Binding-site contacts:
Ligand atom C4 contacts residue ASN32 of chain 1.E at 4.2 Å.
Ligand atom C7 contacts residue ASN32 of chain 1.E at 3.5 Å.
Ligand atom O5 contacts residue ASN32 of chain 1.E at 2.4 Å (h-bond).
Ligand atom C6 contacts residue THR34 of chain 1.E at 4.1 Å.
Ligand atom C5 contacts residue THR313 of chain 1.E at 4.3 Å.
Ligand atom C5 contacts residue ASN32 of chain 1.E at 3.6 Å.
Ligand atom N2 contacts residue ASN32 of chain 1.E at 2.7 Å (h-bond).
Ligand atom O7 contacts residue ASN32 of chain 1.E at 4.0 Å.
Ligand atom O6 contacts residue THR313 of chain 1.E at 4.0 Å.
Ligand atom C8 contacts residue THR34 of chain 1.E at 4.4 Å.
Ligand atom C8 contacts residue ASN32 of chain 1.E at 4.4 Å.
Ligand atom O5 contacts residue THR313 of chain 1.E at 3.2 Å (h-bond).
Ligand atom C1 contacts residue ASN32 of chain 1.E at 1.4 Å.
Ligand atom C3 contacts residue ASN32 of chain 1.E at 3.8 Å.
Ligand atom C1 contacts residue THR313 of chain 1.E at 3.6 Å.
Ligand atom O6 contacts residue LEU52 of chain 1.F at 3.5 Å.
Ligand atom C2 contacts residue ASN32 of chain 1.E at 2.5 Å.
Ligand atom C6 contacts residue LEU52 of chain 1.F at 4.5 Å (hydrophobic).
Ligand atom C6 contacts residue THR313 of chain 1.E at 4.4 Å.

The small molecule below binds the protein below.
Small molecule (SMILES): CC(=O)N[C@H]1[C@H](O[C@H]2[C@H](O)[C@@H](NC(C)=O)CO[C@@H]2CO)O[C@H](CO)[C@@H](O[C@@H]2O[C@H](CO)[C@@H](O)[C@H](O)[C@@H]2O)[C@@H]1O

Sequence of chain 1.E:
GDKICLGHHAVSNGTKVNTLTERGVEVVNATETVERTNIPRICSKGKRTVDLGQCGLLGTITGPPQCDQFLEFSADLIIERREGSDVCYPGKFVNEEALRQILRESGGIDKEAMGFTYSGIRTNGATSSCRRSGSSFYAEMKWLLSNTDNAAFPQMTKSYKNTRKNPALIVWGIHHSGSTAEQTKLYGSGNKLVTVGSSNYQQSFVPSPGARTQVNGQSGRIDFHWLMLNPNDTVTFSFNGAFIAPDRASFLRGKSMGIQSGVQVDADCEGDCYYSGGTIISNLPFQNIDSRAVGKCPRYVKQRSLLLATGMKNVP

Sequence of chain 1.F:
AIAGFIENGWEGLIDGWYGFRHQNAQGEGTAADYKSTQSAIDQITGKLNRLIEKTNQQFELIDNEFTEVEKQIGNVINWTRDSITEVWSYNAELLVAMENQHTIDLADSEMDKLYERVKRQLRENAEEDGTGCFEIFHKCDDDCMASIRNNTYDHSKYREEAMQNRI